Sequence of chain 1.F:
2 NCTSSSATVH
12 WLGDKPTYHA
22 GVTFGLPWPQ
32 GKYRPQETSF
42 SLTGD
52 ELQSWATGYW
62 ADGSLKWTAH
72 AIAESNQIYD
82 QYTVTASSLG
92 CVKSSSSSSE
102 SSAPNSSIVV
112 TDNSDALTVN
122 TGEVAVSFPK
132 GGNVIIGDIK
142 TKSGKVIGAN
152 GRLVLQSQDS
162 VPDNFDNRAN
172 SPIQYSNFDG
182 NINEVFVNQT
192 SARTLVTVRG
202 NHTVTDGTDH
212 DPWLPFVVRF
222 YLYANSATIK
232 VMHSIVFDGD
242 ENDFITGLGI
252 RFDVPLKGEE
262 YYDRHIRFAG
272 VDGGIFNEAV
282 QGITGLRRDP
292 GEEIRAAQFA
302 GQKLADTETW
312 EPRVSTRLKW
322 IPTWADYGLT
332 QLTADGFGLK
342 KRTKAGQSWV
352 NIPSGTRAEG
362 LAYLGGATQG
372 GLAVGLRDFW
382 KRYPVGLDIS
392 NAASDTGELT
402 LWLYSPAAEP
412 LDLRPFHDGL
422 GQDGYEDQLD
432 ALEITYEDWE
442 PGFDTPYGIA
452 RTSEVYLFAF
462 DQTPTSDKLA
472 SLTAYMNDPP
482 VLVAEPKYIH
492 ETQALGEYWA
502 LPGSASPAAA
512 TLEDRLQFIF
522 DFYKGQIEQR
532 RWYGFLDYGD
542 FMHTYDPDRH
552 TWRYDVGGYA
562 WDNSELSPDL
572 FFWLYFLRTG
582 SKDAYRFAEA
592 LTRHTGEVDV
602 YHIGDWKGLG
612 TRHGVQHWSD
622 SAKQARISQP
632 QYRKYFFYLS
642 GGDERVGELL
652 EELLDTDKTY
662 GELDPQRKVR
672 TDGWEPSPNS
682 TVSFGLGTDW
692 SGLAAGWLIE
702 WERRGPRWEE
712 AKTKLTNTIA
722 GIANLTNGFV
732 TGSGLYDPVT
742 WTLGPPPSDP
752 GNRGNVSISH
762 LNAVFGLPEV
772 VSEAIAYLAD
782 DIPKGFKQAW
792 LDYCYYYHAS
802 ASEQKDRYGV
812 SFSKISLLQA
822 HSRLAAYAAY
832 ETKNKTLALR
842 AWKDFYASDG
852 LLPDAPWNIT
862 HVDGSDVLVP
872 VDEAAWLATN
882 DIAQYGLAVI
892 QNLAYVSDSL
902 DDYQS

Sequence of chain 1.G:
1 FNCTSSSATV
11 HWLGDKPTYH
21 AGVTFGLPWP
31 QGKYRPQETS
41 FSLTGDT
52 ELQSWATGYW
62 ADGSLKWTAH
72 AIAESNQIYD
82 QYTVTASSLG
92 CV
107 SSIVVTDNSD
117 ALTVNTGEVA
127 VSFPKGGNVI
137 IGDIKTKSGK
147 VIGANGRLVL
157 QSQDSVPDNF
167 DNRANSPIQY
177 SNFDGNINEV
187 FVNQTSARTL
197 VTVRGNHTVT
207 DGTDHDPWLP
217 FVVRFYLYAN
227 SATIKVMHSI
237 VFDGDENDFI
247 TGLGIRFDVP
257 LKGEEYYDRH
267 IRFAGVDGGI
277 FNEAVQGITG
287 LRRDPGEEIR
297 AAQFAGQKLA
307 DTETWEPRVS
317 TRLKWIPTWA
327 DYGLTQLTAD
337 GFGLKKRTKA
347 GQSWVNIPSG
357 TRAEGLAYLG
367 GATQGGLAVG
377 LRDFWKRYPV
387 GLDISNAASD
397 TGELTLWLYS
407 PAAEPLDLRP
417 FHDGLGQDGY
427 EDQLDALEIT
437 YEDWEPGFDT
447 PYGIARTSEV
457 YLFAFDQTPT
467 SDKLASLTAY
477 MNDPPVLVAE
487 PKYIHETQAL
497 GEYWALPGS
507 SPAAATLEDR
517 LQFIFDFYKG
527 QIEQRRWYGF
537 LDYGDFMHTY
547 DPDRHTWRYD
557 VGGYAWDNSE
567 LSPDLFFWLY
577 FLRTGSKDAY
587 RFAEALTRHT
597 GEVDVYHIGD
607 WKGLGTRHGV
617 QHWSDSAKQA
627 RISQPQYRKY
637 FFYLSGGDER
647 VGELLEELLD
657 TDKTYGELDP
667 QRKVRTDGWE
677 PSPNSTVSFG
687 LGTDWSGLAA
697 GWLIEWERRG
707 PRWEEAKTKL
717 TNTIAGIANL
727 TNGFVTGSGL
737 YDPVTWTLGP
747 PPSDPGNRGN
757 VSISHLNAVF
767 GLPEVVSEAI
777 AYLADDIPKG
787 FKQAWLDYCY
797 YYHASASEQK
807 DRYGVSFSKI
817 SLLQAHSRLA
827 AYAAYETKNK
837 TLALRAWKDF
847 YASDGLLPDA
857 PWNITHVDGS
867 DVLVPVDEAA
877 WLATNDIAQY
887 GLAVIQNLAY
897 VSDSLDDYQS

This small molecule binds to this protein.
Small molecule (SMILES): C[C@@H]1O[C@@H](O)[C@H](O[C@H]2OC(C(=O)O)=C[C@H](O)[C@H]2O)[C@H](O)[C@H]1O

Binding-site contacts:
Ligand atom C6 contacts residue GLU566 of chain 1.G at 3.2 Å.
Ligand atom C1 contacts residue TYR437 of chain 1.G at 4.0 Å (hydrophobic).
Ligand atom O5 contacts residue ARG613 of chain 1.G at 3.2 Å (salt-bridge).
Ligand atom C6 contacts residue ARG613 of chain 1.G at 3.9 Å.
Ligand atom O6B contacts residue ARG613 of chain 1.G at 2.9 Å (salt-bridge).
Ligand atom C1 contacts residue ASP439 of chain 1.G at 3.5 Å.
Ligand atom O2 contacts residue LEU433 of chain 1.G at 3.9 Å.
Ligand atom O6B contacts residue HIS614 of chain 1.G at 2.8 Å (h-bond).
Ligand atom C6 contacts residue ARG627 of chain 1.G at 3.7 Å.
Ligand atom C3 contacts residue GLN625 of chain 1.G at 4.0 Å.
Ligand atom O3 contacts residue ARG627 of chain 1.G at 2.9 Å (salt-bridge).
Ligand atom C5 contacts residue GLN625 of chain 1.G at 3.6 Å.
Ligand atom C5 contacts residue TYR437 of chain 1.G at 3.2 Å (hydrophobic).
Ligand atom C4 contacts residue TYR437 of chain 1.G at 3.2 Å (hydrophobic).
Ligand atom C3 contacts residue TYR437 of chain 1.G at 3.8 Å (hydrophobic).
Ligand atom O4 contacts residue GLN625 of chain 1.G at 3.2 Å (h-bond).
Ligand atom C2 contacts residue ARG613 of chain 1.G at 3.9 Å.
Ligand atom O4 contacts residue ARG627 of chain 1.G at 3.0 Å (salt-bridge).
Ligand atom O6B contacts residue ARG627 of chain 1.G at 3.5 Å (salt-bridge).
Ligand atom C6 contacts residue TYR437 of chain 1.G at 3.6 Å (hydrophobic).
Ligand atom O5 contacts residue ASP439 of chain 1.G at 3.9 Å.
Ligand atom O3 contacts residue TYR437 of chain 1.G at 4.0 Å.
Ligand atom C4 contacts residue LEU762 of chain 1.G at 3.9 Å (hydrophobic).
Ligand atom O5 contacts residue TYR437 of chain 1.G at 3.8 Å.
Ligand atom O6B contacts residue GLU566 of chain 1.G at 3.2 Å (salt-bridge).
Ligand atom C6 contacts residue GLN667 of chain 1.G at 3.0 Å.
Ligand atom O4 contacts residue LEU762 of chain 1.G at 3.9 Å.
Ligand atom C1 contacts residue ARG613 of chain 1.G at 3.9 Å.
Ligand atom C3 contacts residue ARG627 of chain 1.G at 3.5 Å.
Ligand atom O3 contacts residue LEU762 of chain 1.G at 3.5 Å.
Ligand atom O6A contacts residue LEU762 of chain 1.G at 3.3 Å.
Ligand atom C6 contacts residue HIS614 of chain 1.G at 3.9 Å.
Ligand atom O6A contacts residue ARG627 of chain 1.G at 3.7 Å.
Ligand atom O1 contacts residue ASP439 of chain 1.G at 2.4 Å (salt-bridge).
Ligand atom C2 contacts residue TYR437 of chain 1.G at 3.8 Å (hydrophobic).
Ligand atom C4 contacts residue GLN625 of chain 1.G at 3.8 Å.
Ligand atom C4 contacts residue ARG627 of chain 1.G at 3.8 Å.
Ligand atom O3 contacts residue HIS761 of chain 1.G at 3.5 Å.
Ligand atom C6 contacts residue PRO666 of chain 1.G at 4.0 Å (hydrophobic).
Ligand atom O6A contacts residue GLU566 of chain 1.G at 2.6 Å (salt-bridge).